Sequence of chain 1.A:
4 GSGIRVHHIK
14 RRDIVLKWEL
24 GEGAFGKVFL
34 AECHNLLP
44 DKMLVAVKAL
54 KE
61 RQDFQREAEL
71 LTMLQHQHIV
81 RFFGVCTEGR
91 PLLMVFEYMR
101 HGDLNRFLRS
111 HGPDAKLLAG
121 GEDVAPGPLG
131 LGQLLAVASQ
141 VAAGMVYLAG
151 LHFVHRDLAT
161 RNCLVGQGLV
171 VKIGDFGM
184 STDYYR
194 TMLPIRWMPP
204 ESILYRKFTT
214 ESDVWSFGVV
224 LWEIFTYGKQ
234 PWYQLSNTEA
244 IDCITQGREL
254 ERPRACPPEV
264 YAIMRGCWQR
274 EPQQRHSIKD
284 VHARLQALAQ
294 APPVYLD

Binding-site contacts:
Ligand atom C18 contacts residue PHE96 of chain 1.A at 3.6 Å (hydrophobic).
Ligand atom F1 contacts residue ASP175 of chain 1.A at 3.4 Å.
Ligand atom C13 contacts residue LEU164 of chain 1.A at 3.6 Å (hydrophobic).
Ligand atom F1 contacts residue ASN162 of chain 1.A at 3.1 Å.
Ligand atom C20 contacts residue MET99 of chain 1.A at 3.3 Å (hydrophobic).
Ligand atom C7 contacts residue ASP175 of chain 1.A at 3.9 Å.
Ligand atom C17 contacts residue PHE96 of chain 1.A at 3.8 Å (hydrophobic).
Ligand atom N19 contacts residue ALA49 of chain 1.A at 3.5 Å.
Ligand atom N19 contacts residue TYR98 of chain 1.A at 3.8 Å.
Ligand atom C17 contacts residue LEU164 of chain 1.A at 3.7 Å (hydrophobic).
Ligand atom N27 contacts residue GLY102 of chain 1.A at 3.8 Å.
Ligand atom C3 contacts residue ARG161 of chain 1.A at 3.2 Å.
Ligand atom C11 contacts residue GLY174 of chain 1.A at 3.6 Å.
Ligand atom C4 contacts residue PHE28 of chain 1.A at 3.6 Å (hydrophobic).
Ligand atom C16 contacts residue MET99 of chain 1.A at 3.9 Å (hydrophobic).
Ligand atom C17 contacts residue ALA49 of chain 1.A at 3.4 Å (hydrophobic).
Ligand atom F1 contacts residue GLY174 of chain 1.A at 3.3 Å.
Ligand atom N19 contacts residue MET99 of chain 1.A at 2.9 Å (h-bond).
Ligand atom C16 contacts residue ALA49 of chain 1.A at 3.4 Å (hydrophobic).
Ligand atom C5 contacts residue PHE28 of chain 1.A at 3.7 Å (hydrophobic).
Ligand atom C18 contacts residue LEU164 of chain 1.A at 3.5 Å (hydrophobic).
Ligand atom C25 contacts residue LEU23 of chain 1.A at 3.8 Å (hydrophobic).
Ligand atom C2 contacts residue GLY174 of chain 1.A at 3.9 Å.
Ligand atom F1 contacts residue LEU164 of chain 1.A at 3.4 Å.
Ligand atom C10 contacts residue ASP175 of chain 1.A at 3.8 Å.
Ligand atom C11 contacts residue PHE96 of chain 1.A at 3.6 Å (hydrophobic).
Ligand atom C2 contacts residue LEU164 of chain 1.A at 3.6 Å (hydrophobic).
Ligand atom C2 contacts residue ASP175 of chain 1.A at 3.9 Å.
Ligand atom C10 contacts residue GOL1 of chain 1.H at 3.7 Å.
Ligand atom C8 contacts residue VAL31 of chain 1.A at 3.8 Å (hydrophobic).
Ligand atom C10 contacts residue GLY174 of chain 1.A at 3.5 Å.
Ligand atom C16 contacts residue LEU164 of chain 1.A at 3.9 Å (hydrophobic).
Ligand atom F1 contacts residue CYS163 of chain 1.A at 3.5 Å.
Ligand atom C17 contacts residue GLU97 of chain 1.A at 3.1 Å.
Ligand atom N14 contacts residue LEU164 of chain 1.A at 3.8 Å.
Ligand atom C16 contacts residue GLU97 of chain 1.A at 3.8 Å.
Ligand atom N19 contacts residue GLU97 of chain 1.A at 3.8 Å.
Ligand atom N15 contacts residue LEU164 of chain 1.A at 3.9 Å.
Ligand atom C7 contacts residue LEU164 of chain 1.A at 3.7 Å (hydrophobic).
Ligand atom C7 contacts residue GLY174 of chain 1.A at 3.5 Å.

A protein and the small-molecule ligand that binds it are described below.
Small molecule (SMILES): Fc1cccc([C@H]2CCCN2c2ccc3ncc(-c4ccccn4)n3n2)c1